Sequence of chain 1.C:
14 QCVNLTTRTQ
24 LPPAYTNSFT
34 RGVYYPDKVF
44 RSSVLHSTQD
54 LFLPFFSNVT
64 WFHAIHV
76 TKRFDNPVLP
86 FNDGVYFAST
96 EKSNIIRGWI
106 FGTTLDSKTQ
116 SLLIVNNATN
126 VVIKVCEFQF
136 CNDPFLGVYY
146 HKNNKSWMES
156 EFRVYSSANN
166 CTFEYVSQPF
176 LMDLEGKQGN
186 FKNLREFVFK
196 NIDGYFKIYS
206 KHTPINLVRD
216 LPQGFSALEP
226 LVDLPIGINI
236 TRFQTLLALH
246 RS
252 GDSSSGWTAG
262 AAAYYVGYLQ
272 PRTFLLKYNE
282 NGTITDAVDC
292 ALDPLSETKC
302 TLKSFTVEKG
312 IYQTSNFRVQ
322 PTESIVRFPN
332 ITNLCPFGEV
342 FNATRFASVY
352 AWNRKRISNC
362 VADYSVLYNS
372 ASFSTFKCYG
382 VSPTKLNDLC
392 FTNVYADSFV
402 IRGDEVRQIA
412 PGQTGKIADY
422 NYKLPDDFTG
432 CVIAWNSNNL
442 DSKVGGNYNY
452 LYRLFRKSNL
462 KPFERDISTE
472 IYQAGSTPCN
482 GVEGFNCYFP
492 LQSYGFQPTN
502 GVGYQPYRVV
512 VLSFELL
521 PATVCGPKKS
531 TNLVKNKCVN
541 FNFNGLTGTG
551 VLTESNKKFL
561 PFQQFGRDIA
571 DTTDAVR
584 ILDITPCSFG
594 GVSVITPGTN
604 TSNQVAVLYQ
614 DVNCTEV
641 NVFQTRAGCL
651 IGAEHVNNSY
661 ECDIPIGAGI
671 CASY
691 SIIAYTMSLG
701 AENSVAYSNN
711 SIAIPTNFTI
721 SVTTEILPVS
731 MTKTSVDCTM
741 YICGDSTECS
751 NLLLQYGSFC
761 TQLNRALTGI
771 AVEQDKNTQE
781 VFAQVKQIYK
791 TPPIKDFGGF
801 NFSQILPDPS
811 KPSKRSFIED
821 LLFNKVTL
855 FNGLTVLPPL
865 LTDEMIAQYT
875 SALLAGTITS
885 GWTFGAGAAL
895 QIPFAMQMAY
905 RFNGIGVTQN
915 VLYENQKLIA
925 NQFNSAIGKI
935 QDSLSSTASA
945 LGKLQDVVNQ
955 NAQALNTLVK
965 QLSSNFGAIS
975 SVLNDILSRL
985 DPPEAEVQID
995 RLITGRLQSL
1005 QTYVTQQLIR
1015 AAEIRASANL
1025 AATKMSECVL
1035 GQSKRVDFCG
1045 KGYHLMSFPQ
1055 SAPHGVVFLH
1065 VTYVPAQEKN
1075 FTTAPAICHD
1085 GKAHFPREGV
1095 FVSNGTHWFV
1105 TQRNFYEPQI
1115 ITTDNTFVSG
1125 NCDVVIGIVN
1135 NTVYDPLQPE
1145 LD

Binding-site contacts:
Ligand atom C5 contacts residue ASN17 of chain 1.C at 3.7 Å.
Ligand atom C3 contacts residue ASN17 of chain 1.C at 3.8 Å.
Ligand atom O5 contacts residue ASN17 of chain 1.C at 2.4 Å (h-bond).
Ligand atom C4 contacts residue ASN137 of chain 1.C at 3.9 Å.
Ligand atom C7 contacts residue ASN17 of chain 1.C at 3.1 Å.
Ligand atom C4 contacts residue ASN17 of chain 1.C at 4.2 Å.
Ligand atom O7 contacts residue CYS15 of chain 1.C at 3.4 Å (h-bond).
Ligand atom C2 contacts residue ASN137 of chain 1.C at 4.2 Å.
Ligand atom N2 contacts residue ASN17 of chain 1.C at 2.8 Å (h-bond).
Ligand atom O7 contacts residue VAL16 of chain 1.C at 3.7 Å.
Ligand atom C3 contacts residue ASN137 of chain 1.C at 3.7 Å.
Ligand atom C6 contacts residue ASN137 of chain 1.C at 4.4 Å.
Ligand atom C1 contacts residue ASN137 of chain 1.C at 3.6 Å.
Ligand atom C1 contacts residue ASN17 of chain 1.C at 1.4 Å.
Ligand atom O5 contacts residue ASN137 of chain 1.C at 3.8 Å.
Ligand atom C8 contacts residue ASN17 of chain 1.C at 3.3 Å.
Ligand atom C5 contacts residue ASN137 of chain 1.C at 3.3 Å.
Ligand atom O4 contacts residue ASN137 of chain 1.C at 4.0 Å.
Ligand atom C2 contacts residue ASN17 of chain 1.C at 2.5 Å.
Ligand atom O7 contacts residue ASN17 of chain 1.C at 3.4 Å (h-bond).

This small molecule binds to this protein.
Small molecule (SMILES): CC(=O)N[C@H]1[C@H](O[C@H]2[C@H](O)[C@@H](NC(C)=O)CO[C@@H]2CO)O[C@H](CO)[C@@H](O)[C@@H]1O